Sequence of chain 1.E:
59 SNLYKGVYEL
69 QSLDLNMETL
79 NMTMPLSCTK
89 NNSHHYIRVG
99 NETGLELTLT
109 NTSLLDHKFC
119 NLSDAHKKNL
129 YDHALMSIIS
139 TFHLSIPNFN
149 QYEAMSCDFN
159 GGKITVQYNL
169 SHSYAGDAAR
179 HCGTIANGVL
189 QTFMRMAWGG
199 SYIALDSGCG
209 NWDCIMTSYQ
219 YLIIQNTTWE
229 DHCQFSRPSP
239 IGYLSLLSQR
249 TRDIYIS

Binding-site contacts:
Ligand atom O7 contacts residue ASP156 of chain 1.E at 4.1 Å.
Ligand atom N2 contacts residue PHE117 of chain 1.E at 4.0 Å.
Ligand atom C5 contacts residue ASN119 of chain 1.E at 3.8 Å.
Ligand atom C4 contacts residue ASN119 of chain 1.E at 4.3 Å.
Ligand atom O7 contacts residue PHE117 of chain 1.E at 3.4 Å.
Ligand atom C7 contacts residue HIS115 of chain 1.E at 4.3 Å.
Ligand atom O5 contacts residue ASN119 of chain 1.E at 2.4 Å (h-bond).
Ligand atom C3 contacts residue PHE117 of chain 1.E at 4.1 Å (hydrophobic).
Ligand atom C7 contacts residue ASP156 of chain 1.E at 4.4 Å.
Ligand atom C8 contacts residue ASN119 of chain 1.E at 3.3 Å.
Ligand atom O7 contacts residue ASN119 of chain 1.E at 3.9 Å.
Ligand atom C8 contacts residue PHE117 of chain 1.E at 3.7 Å (hydrophobic).
Ligand atom C1 contacts residue PHE117 of chain 1.E at 4.1 Å (hydrophobic).
Ligand atom C8 contacts residue CYS155 of chain 1.E at 3.9 Å (hydrophobic).
Ligand atom C1 contacts residue ASN119 of chain 1.E at 1.5 Å.
Ligand atom N2 contacts residue ASN119 of chain 1.E at 2.7 Å (h-bond).
Ligand atom N2 contacts residue HIS115 of chain 1.E at 4.3 Å.
Ligand atom C2 contacts residue ASN119 of chain 1.E at 2.6 Å.
Ligand atom O3 contacts residue HIS115 of chain 1.E at 4.2 Å.
Ligand atom C3 contacts residue ASN119 of chain 1.E at 3.9 Å.
Ligand atom C7 contacts residue PHE117 of chain 1.E at 4.1 Å (hydrophobic).
Ligand atom C7 contacts residue ASN119 of chain 1.E at 3.1 Å.
Ligand atom C8 contacts residue HIS115 of chain 1.E at 3.5 Å.
Ligand atom C8 contacts residue ASP156 of chain 1.E at 3.5 Å.

The small molecule below binds the protein below.
Small molecule (SMILES): CC(=O)N[C@H]1[C@H](O[C@H]2[C@H](O)[C@@H](NC(C)=O)CO[C@@H]2CO)O[C@H](CO)[C@@H](O[C@@H]2O[C@H](CO[C@H]3O[C@H](CO)[C@@H](O)[C@H](O)[C@@H]3O)[C@@H](O)[C@H](O[C@H]3O[C@H](CO)[C@@H](O)[C@H](O)[C@@H]3O)[C@@H]2O)[C@@H]1O